Binding-site contacts:
Ligand atom C7 contacts residue ASN42 of chain 1.A at 3.2 Å.
Ligand atom C3 contacts residue ASN42 of chain 1.A at 3.8 Å.
Ligand atom O5 contacts residue GLU45 of chain 1.A at 3.7 Å.
Ligand atom O5 contacts residue GLN10 of chain 1.B at 3.9 Å.
Ligand atom C2 contacts residue ASN42 of chain 1.A at 2.4 Å.
Ligand atom C5 contacts residue GLN10 of chain 1.B at 3.7 Å.
Ligand atom O7 contacts residue ASN42 of chain 1.A at 3.2 Å (h-bond).
Ligand atom C8 contacts residue ASN42 of chain 1.A at 4.4 Å.
Ligand atom C4 contacts residue ASN42 of chain 1.A at 4.2 Å.
Ligand atom O6 contacts residue SER49 of chain 1.A at 3.2 Å (h-bond).
Ligand atom O7 contacts residue ARG190 of chain 1.A at 3.8 Å.
Ligand atom C6 contacts residue ASP46 of chain 1.A at 3.8 Å.
Ligand atom C1 contacts residue ASN42 of chain 1.A at 1.4 Å.
Ligand atom C1 contacts residue GLU45 of chain 1.A at 4.2 Å.
Ligand atom N2 contacts residue ASN42 of chain 1.A at 2.9 Å (h-bond).
Ligand atom C6 contacts residue GLN10 of chain 1.B at 4.0 Å.
Ligand atom C1 contacts residue GLN10 of chain 1.B at 4.3 Å.
Ligand atom C5 contacts residue ASN42 of chain 1.A at 3.7 Å.
Ligand atom C6 contacts residue GLU45 of chain 1.A at 4.4 Å.
Ligand atom C6 contacts residue SER49 of chain 1.A at 3.7 Å.
Ligand atom O6 contacts residue ASP46 of chain 1.A at 4.4 Å.
Ligand atom O5 contacts residue ASN42 of chain 1.A at 2.4 Å (h-bond).

Sequence of chain 1.A:
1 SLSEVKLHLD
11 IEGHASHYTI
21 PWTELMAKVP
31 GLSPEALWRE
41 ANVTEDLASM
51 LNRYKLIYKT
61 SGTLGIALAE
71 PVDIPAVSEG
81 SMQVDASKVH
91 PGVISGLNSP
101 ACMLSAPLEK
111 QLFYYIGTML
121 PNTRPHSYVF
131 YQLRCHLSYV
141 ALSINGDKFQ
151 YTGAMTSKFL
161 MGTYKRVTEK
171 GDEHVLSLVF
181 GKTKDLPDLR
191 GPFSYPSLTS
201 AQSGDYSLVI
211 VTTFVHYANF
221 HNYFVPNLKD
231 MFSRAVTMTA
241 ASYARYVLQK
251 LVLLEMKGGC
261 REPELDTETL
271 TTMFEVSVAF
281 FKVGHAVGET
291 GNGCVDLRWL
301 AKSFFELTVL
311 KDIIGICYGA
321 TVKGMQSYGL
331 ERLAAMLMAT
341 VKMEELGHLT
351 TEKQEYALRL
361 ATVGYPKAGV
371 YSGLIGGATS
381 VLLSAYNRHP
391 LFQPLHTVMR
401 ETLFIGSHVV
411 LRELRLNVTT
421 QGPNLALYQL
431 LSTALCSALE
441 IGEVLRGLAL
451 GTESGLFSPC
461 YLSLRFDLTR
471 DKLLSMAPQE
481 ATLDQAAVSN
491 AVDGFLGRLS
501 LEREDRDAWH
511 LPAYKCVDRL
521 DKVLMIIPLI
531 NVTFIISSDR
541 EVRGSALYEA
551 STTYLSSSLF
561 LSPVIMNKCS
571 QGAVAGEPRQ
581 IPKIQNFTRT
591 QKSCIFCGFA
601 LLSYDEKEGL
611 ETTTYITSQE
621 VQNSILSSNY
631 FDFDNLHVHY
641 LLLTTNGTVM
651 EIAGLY

Sequence of chain 1.B:
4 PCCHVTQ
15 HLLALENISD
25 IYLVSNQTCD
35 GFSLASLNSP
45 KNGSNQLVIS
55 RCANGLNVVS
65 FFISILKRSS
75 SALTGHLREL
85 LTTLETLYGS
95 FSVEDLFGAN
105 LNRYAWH

A protein and the small-molecule ligand that binds it are described below.
Small molecule (SMILES): CC(=O)N[C@@H]1[C@@H](O)[C@H](O)[C@@H](CO)O[C@H]1O